A small-molecule ligand and the protein it binds are described below.
Small molecule (SMILES): CC(C)CCC[C@@H](C)[C@H]1CC[C@H]2[C@@H]3CC=C4C[C@@H](O)CC[C@]4(C)[C@H]3CC[C@]12C

Binding-site contacts:
Ligand atom C25 contacts residue CLR1 of chain 1.H at 4.2 Å.
Ligand atom C22 contacts residue TRP251 of chain 1.E at 4.4 Å (hydrophobic).
Ligand atom C24 contacts residue LEU255 of chain 1.E at 3.7 Å (hydrophobic).
Ligand atom C16 contacts residue SER248 of chain 1.E at 4.0 Å.
Ligand atom C21 contacts residue CLR1 of chain 1.H at 3.6 Å.
Ligand atom O1 contacts residue ARG244 of chain 1.E at 3.8 Å.
Ligand atom C23 contacts residue LEU255 of chain 1.E at 4.2 Å (hydrophobic).
Ligand atom C16 contacts residue GLY252 of chain 1.E at 4.3 Å.
Ligand atom C26 contacts residue LEU255 of chain 1.E at 4.2 Å (hydrophobic).
Ligand atom C26 contacts residue CLR1 of chain 1.H at 4.0 Å.
Ligand atom C23 contacts residue CLR1 of chain 1.H at 4.5 Å.
Ligand atom C24 contacts residue TRP251 of chain 1.E at 4.1 Å (hydrophobic).
Ligand atom C3 contacts residue ARG244 of chain 1.E at 3.6 Å.
Ligand atom C17 contacts residue SER248 of chain 1.E at 4.1 Å.
Ligand atom C15 contacts residue SER248 of chain 1.E at 3.9 Å.
Ligand atom C21 contacts residue TRP251 of chain 1.E at 3.6 Å (hydrophobic).
Ligand atom C1 contacts residue ARG244 of chain 1.E at 4.3 Å.
Ligand atom C21 contacts residue VAL247 of chain 1.E at 4.3 Å (hydrophobic).
Ligand atom C27 contacts residue CLR1 of chain 1.H at 4.0 Å.
Ligand atom C14 contacts residue SER248 of chain 1.E at 4.0 Å.
Ligand atom C12 contacts residue CLR1 of chain 1.H at 4.4 Å.
Ligand atom C25 contacts residue LEU255 of chain 1.E at 3.9 Å (hydrophobic).
Ligand atom C24 contacts residue CLR1 of chain 1.H at 3.9 Å.
Ligand atom C22 contacts residue GLY252 of chain 1.E at 4.0 Å.
Ligand atom C2 contacts residue ARG244 of chain 1.E at 4.1 Å.
Ligand atom C22 contacts residue LEU255 of chain 1.E at 4.4 Å (hydrophobic).
Ligand atom C25 contacts residue TYR212 of chain 1.E at 4.2 Å (hydrophobic).
Ligand atom C24 contacts residue TYR212 of chain 1.E at 3.9 Å (hydrophobic).
Ligand atom C26 contacts residue TYR212 of chain 1.E at 3.4 Å (hydrophobic).

Sequence of chain 1.E:
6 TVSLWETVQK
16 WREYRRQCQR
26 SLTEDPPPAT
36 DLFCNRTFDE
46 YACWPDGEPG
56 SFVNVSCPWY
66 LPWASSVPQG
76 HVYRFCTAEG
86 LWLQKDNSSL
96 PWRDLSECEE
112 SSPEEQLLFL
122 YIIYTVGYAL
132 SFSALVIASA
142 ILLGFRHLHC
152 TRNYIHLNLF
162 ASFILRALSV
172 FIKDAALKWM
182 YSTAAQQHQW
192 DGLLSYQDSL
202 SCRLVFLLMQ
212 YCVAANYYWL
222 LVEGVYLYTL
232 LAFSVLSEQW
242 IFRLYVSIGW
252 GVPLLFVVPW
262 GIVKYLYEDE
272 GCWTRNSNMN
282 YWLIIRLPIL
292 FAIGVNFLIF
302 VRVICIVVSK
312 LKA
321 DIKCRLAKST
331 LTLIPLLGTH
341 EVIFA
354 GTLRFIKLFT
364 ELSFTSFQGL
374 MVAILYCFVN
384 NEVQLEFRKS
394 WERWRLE